Sequence of chain 1.D:
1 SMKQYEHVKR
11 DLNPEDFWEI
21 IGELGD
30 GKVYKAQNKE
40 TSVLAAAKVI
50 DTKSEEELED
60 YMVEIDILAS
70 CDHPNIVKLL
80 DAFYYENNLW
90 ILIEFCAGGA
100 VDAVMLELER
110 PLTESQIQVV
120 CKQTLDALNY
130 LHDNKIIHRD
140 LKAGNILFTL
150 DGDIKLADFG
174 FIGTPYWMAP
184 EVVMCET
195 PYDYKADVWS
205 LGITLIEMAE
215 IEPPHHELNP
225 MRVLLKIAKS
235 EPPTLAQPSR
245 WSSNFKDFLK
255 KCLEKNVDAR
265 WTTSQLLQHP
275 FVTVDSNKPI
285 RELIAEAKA

The small molecule below binds the protein below.
Small molecule (SMILES): COc1cc2nccc(Oc3ccc(NC(=O)/N=c4\cc(C)o[nH]4)c(Cl)c3)c2cc1OC

Binding-site contacts:
Ligand atom O11 contacts residue VAL32 of chain 1.D at 3.5 Å.
Ligand atom C12 contacts residue PHE158 of chain 1.D at 3.8 Å (hydrophobic).
Ligand atom C8 contacts residue GLU93 of chain 1.D at 3.4 Å.
Ligand atom C53 contacts residue ALA96 of chain 1.D at 3.6 Å (hydrophobic).
Ligand atom O34 contacts residue GLY98 of chain 1.D at 3.8 Å.
Ligand atom C35 contacts residue ASP157 of chain 1.D at 3.1 Å.
Ligand atom CL4 contacts residue ILE90 of chain 1.D at 3.8 Å.
Ligand atom N28 contacts residue ASP157 of chain 1.D at 3.4 Å (salt-bridge).
Ligand atom C5 contacts residue PHE158 of chain 1.D at 3.8 Å (hydrophobic).
Ligand atom O36 contacts residue ALA156 of chain 1.D at 3.8 Å.
Ligand atom C53 contacts residue GLY98 of chain 1.D at 3.8 Å.
Ligand atom C8 contacts residue ALA45 of chain 1.D at 3.4 Å (hydrophobic).
Ligand atom C4 contacts residue ALA45 of chain 1.D at 3.8 Å (hydrophobic).
Ligand atom C2 contacts residue CYS95 of chain 1.D at 3.2 Å (hydrophobic).
Ligand atom C9 contacts residue ILE92 of chain 1.D at 3.8 Å (hydrophobic).
Ligand atom C8 contacts residue LEU146 of chain 1.D at 3.8 Å (hydrophobic).
Ligand atom O11 contacts residue ALA45 of chain 1.D at 3.8 Å.
Ligand atom C16 contacts residue ILE92 of chain 1.D at 3.8 Å (hydrophobic).
Ligand atom C16 contacts residue PHE158 of chain 1.D at 3.8 Å (hydrophobic).
Ligand atom N7 contacts residue CYS95 of chain 1.D at 3.1 Å (h-bond).
Ligand atom C11 contacts residue ILE92 of chain 1.D at 3.3 Å (hydrophobic).
Ligand atom C40 contacts residue TYR60 of chain 1.D at 3.7 Å (hydrophobic).
Ligand atom O25 contacts residue ILE90 of chain 1.D at 3.6 Å.
Ligand atom C38 contacts residue ASP157 of chain 1.D at 3.8 Å.
Ligand atom C2 contacts residue PHE94 of chain 1.D at 3.8 Å (hydrophobic).
Ligand atom C17 contacts residue PHE158 of chain 1.D at 3.6 Å (hydrophobic).
Ligand atom CL4 contacts residue LYS47 of chain 1.D at 3.8 Å.
Ligand atom C16 contacts residue ASP157 of chain 1.D at 3.7 Å.
Ligand atom C6 contacts residue LEU24 of chain 1.D at 3.8 Å (hydrophobic).
Ligand atom C10 contacts residue ALA45 of chain 1.D at 3.3 Å (hydrophobic).
Ligand atom C53 contacts residue CYS95 of chain 1.D at 3.8 Å (hydrophobic).
Ligand atom O11 contacts residue PHE158 of chain 1.D at 3.5 Å.
Ligand atom C15 contacts residue ILE92 of chain 1.D at 3.4 Å (hydrophobic).
Ligand atom O36 contacts residue ASP157 of chain 1.D at 3.0 Å (salt-bridge).
Ligand atom N37 contacts residue ASP157 of chain 1.D at 3.5 Å (salt-bridge).
Ligand atom O33 contacts residue LEU24 of chain 1.D at 3.4 Å.
Ligand atom C9 contacts residue ALA45 of chain 1.D at 3.1 Å (hydrophobic).
Ligand atom CL4 contacts residue ILE92 of chain 1.D at 3.8 Å.
Ligand atom C8 contacts residue CYS95 of chain 1.D at 3.6 Å (hydrophobic).
Ligand atom C13 contacts residue ILE92 of chain 1.D at 3.7 Å (hydrophobic).